Sequence of chain 1.B:
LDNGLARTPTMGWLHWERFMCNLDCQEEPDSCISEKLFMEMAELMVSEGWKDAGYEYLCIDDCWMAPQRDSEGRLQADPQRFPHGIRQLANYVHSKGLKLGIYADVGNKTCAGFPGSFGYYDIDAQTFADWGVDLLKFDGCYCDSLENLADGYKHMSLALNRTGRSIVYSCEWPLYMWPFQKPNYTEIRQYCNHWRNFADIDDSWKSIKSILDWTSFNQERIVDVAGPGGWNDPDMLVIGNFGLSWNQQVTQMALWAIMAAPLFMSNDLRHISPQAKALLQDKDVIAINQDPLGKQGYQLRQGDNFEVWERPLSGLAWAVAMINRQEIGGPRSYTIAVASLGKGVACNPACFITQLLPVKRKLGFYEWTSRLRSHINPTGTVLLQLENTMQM

The small molecule below binds the protein below.
Small molecule (SMILES): OC[C@H]1O[C@@H](O)C(F)(F)[C@@H](O)[C@H]1O

Binding-site contacts:
Ligand atom C6 contacts residue ASP62 of chain 1.B at 3.4 Å.
Ligand atom O6 contacts residue CYS111 of chain 1.B at 3.3 Å.
Ligand atom F2B contacts residue ASP200 of chain 1.B at 3.1 Å.
Ligand atom O3 contacts residue ARG196 of chain 1.B at 2.9 Å (salt-bridge).
Ligand atom C6 contacts residue ASP61 of chain 1.B at 3.5 Å.
Ligand atom F2B contacts residue TYR176 of chain 1.B at 3.6 Å.
Ligand atom F2A contacts residue ASP139 of chain 1.B at 2.7 Å.
Ligand atom O3 contacts residue ASP200 of chain 1.B at 3.7 Å.
Ligand atom C5 contacts residue TRP16 of chain 1.B at 3.7 Å (hydrophobic).
Ligand atom C2 contacts residue ASP139 of chain 1.B at 2.5 Å.
Ligand atom F2B contacts residue ASP139 of chain 1.B at 3.3 Å.
Ligand atom O4 contacts residue ASP139 of chain 1.B at 3.6 Å (salt-bridge).
Ligand atom C4 contacts residue LYS137 of chain 1.B at 3.8 Å.
Ligand atom F2A contacts residue LYS137 of chain 1.B at 3.2 Å.
Ligand atom F2A contacts residue GLU172 of chain 1.B at 3.4 Å.
Ligand atom C5 contacts residue ASP139 of chain 1.B at 3.3 Å.
Ligand atom O6 contacts residue TRP16 of chain 1.B at 3.3 Å.
Ligand atom C6 contacts residue TYR103 of chain 1.B at 3.4 Å (hydrophobic).
Ligand atom C3 contacts residue ASP200 of chain 1.B at 3.5 Å.
Ligand atom F2B contacts residue ARG196 of chain 1.B at 3.9 Å.
Ligand atom O3 contacts residue LYS137 of chain 1.B at 3.0 Å (salt-bridge).
Ligand atom F2A contacts residue ARG196 of chain 1.B at 3.8 Å.
Ligand atom O6 contacts residue ALA112 of chain 1.B at 3.9 Å.
Ligand atom C4 contacts residue ASP61 of chain 1.B at 3.5 Å.
Ligand atom C1 contacts residue ASP139 of chain 1.B at 1.3 Å.
Ligand atom C4 contacts residue ASP139 of chain 1.B at 3.7 Å.
Ligand atom C4 contacts residue TRP16 of chain 1.B at 3.6 Å (hydrophobic).
Ligand atom O5 contacts residue CYS111 of chain 1.B at 3.3 Å (h-bond).
Ligand atom C1 contacts residue CYS111 of chain 1.B at 3.5 Å (hydrophobic).
Ligand atom O6 contacts residue TYR103 of chain 1.B at 3.7 Å.
Ligand atom O5 contacts residue ASP139 of chain 1.B at 2.4 Å (salt-bridge).
Ligand atom O4 contacts residue ASP61 of chain 1.B at 2.5 Å (salt-bridge).
Ligand atom C6 contacts residue ASP139 of chain 1.B at 3.7 Å.
Ligand atom C3 contacts residue LYS137 of chain 1.B at 3.8 Å.
Ligand atom O4 contacts residue TYR103 of chain 1.B at 3.4 Å.
Ligand atom O4 contacts residue LYS137 of chain 1.B at 2.9 Å (salt-bridge).
Ligand atom O6 contacts residue ASP62 of chain 1.B at 2.8 Å (salt-bridge).
Ligand atom C3 contacts residue ASP139 of chain 1.B at 3.7 Å.
Ligand atom C1 contacts residue TYR176 of chain 1.B at 3.9 Å (hydrophobic).
Ligand atom C6 contacts residue TRP16 of chain 1.B at 3.8 Å (hydrophobic).